Binding-site contacts:
Ligand atom N4 contacts residue MET267 of chain 1.B at 3.9 Å.
Ligand atom C5 contacts residue TYR247 of chain 1.B at 3.4 Å (hydrophobic).
Ligand atom C1 contacts residue GLY279 of chain 1.B at 3.5 Å.
Ligand atom C2 contacts residue GLY279 of chain 1.B at 3.7 Å.
Ligand atom C13 contacts residue GLU275 of chain 1.B at 3.3 Å.
Ligand atom C25 contacts residue ILE246 of chain 1.B at 3.4 Å (hydrophobic).
Ligand atom S11 contacts residue PHE283 of chain 1.B at 3.4 Å.
Ligand atom C2 contacts residue MET267 of chain 1.B at 3.8 Å (hydrophobic).
Ligand atom C16 contacts residue PHE283 of chain 1.B at 3.8 Å (hydrophobic).
Ligand atom C15 contacts residue GLN280 of chain 1.B at 3.8 Å.
Ligand atom N6 contacts residue TYR247 of chain 1.B at 2.4 Å (h-bond).
Ligand atom C1 contacts residue MET267 of chain 1.B at 3.7 Å (hydrophobic).
Ligand atom C23 contacts residue GLN280 of chain 1.B at 3.8 Å.
Ligand atom N17 contacts residue GLN280 of chain 1.B at 3.1 Å (h-bond).
Ligand atom C22 contacts residue LEU229 of chain 1.B at 3.8 Å (hydrophobic).
Ligand atom C22 contacts residue PHE283 of chain 1.B at 3.7 Å (hydrophobic).
Ligand atom C23 contacts residue ILE246 of chain 1.B at 3.6 Å (hydrophobic).
Ligand atom C8 contacts residue GLY279 of chain 1.B at 3.6 Å.
Ligand atom C9 contacts residue MET267 of chain 1.B at 3.7 Å (hydrophobic).
Ligand atom N4 contacts residue GLY279 of chain 1.B at 3.6 Å.
Ligand atom O12 contacts residue PRO266 of chain 1.B at 3.9 Å.
Ligand atom C14 contacts residue MET267 of chain 1.B at 3.8 Å (hydrophobic).
Ligand atom O10 contacts residue GLU275 of chain 1.B at 3.8 Å.
Ligand atom C18 contacts residue PHE283 of chain 1.B at 3.6 Å (hydrophobic).
Ligand atom C19 contacts residue PHE250 of chain 1.B at 3.7 Å (hydrophobic).
Ligand atom N6 contacts residue MET267 of chain 1.B at 3.6 Å.
Ligand atom C8 contacts residue TYR247 of chain 1.B at 3.5 Å (hydrophobic).
Ligand atom C3 contacts residue GLY279 of chain 1.B at 3.8 Å.
Ligand atom C7 contacts residue MET267 of chain 1.B at 3.8 Å (hydrophobic).
Ligand atom O12 contacts residue LYS272 of chain 1.B at 3.7 Å.
Ligand atom C5 contacts residue MET267 of chain 1.B at 3.7 Å (hydrophobic).
Ligand atom O10 contacts residue PRO266 of chain 1.B at 3.2 Å.
Ligand atom C8 contacts residue MET267 of chain 1.B at 3.6 Å (hydrophobic).
Ligand atom O12 contacts residue GLU275 of chain 1.B at 3.5 Å.
Ligand atom C25 contacts residue TYR78 of chain 1.B at 3.6 Å (hydrophobic).
Ligand atom C14 contacts residue GLN280 of chain 1.B at 3.5 Å.
Ligand atom C21 contacts residue PHE283 of chain 1.B at 3.8 Å (hydrophobic).
Ligand atom C14 contacts residue TYR247 of chain 1.B at 3.6 Å (hydrophobic).
Ligand atom C13 contacts residue PRO266 of chain 1.B at 3.4 Å (hydrophobic).
Ligand atom C2 contacts residue TYR247 of chain 1.B at 3.2 Å (hydrophobic).

Sequence of chain 1.B:
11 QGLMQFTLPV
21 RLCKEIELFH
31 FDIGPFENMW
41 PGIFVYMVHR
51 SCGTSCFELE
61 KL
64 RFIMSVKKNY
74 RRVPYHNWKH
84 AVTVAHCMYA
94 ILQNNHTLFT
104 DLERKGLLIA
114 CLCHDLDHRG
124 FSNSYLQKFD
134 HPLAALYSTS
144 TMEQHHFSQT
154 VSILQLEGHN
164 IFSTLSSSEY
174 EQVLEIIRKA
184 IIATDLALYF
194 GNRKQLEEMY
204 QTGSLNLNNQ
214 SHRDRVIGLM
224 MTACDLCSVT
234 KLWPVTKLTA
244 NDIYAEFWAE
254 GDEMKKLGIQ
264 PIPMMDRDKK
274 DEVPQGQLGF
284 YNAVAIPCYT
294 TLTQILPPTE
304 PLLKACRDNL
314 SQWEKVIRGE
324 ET

A protein and the small-molecule ligand that binds it are described below.
Small molecule (SMILES): COc1c(C)nc(CSc2nc3cc4c(cc3[nH]2)OCO4)c(C)c1C